Sequence of chain 1.C:
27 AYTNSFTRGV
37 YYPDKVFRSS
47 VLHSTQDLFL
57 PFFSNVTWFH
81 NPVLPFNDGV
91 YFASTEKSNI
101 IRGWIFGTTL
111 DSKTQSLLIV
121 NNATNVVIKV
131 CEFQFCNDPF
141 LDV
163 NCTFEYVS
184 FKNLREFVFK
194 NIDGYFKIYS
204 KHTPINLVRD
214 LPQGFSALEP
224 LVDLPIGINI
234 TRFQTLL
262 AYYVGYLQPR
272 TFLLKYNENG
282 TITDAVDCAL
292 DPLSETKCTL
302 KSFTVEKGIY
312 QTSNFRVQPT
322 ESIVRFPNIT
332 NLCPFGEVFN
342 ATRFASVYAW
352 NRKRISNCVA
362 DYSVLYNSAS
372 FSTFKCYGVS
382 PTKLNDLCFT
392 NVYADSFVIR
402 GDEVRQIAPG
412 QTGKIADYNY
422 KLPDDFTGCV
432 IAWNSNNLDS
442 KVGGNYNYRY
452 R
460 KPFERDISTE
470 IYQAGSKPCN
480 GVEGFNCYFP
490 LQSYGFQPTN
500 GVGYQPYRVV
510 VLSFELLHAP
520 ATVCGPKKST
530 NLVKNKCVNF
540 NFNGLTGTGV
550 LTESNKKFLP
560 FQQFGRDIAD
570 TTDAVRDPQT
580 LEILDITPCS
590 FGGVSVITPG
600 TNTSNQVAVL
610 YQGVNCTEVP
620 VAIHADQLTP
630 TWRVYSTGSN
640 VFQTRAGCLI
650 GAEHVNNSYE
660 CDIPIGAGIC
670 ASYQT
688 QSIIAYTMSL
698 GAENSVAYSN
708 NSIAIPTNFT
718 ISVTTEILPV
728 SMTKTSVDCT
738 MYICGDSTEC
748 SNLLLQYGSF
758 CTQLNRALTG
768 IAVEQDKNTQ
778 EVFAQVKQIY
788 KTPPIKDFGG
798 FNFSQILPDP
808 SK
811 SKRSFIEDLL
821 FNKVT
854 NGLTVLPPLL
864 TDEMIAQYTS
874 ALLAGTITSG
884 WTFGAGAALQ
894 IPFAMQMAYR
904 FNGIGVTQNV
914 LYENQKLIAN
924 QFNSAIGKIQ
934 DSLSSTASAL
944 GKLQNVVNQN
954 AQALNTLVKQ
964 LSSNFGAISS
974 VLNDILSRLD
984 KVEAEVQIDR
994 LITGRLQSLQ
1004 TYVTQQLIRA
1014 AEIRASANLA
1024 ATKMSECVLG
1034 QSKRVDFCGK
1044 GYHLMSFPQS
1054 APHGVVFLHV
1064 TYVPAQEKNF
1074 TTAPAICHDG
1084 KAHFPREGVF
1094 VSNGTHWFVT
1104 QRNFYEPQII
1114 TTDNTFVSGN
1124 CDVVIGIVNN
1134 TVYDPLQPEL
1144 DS

A protein and the small-molecule ligand that binds it are described below.
Small molecule (SMILES): CC(=O)N[C@@H]1[C@@H](O)[C@H](O)[C@@H](CO)O[C@H]1O

Binding-site contacts:
Ligand atom O7 contacts residue ASN601 of chain 1.C at 3.3 Å (h-bond).
Ligand atom C8 contacts residue ASN601 of chain 1.C at 3.7 Å.
Ligand atom C1 contacts residue ASN601 of chain 1.C at 1.5 Å.
Ligand atom C7 contacts residue ASN601 of chain 1.C at 3.4 Å.
Ligand atom C3 contacts residue ASN601 of chain 1.C at 3.9 Å.
Ligand atom C1 contacts residue THR602 of chain 1.C at 3.9 Å.
Ligand atom C5 contacts residue ASN601 of chain 1.C at 3.7 Å.
Ligand atom N2 contacts residue ASN601 of chain 1.C at 3.0 Å (h-bond).
Ligand atom O5 contacts residue THR602 of chain 1.C at 4.4 Å.
Ligand atom C2 contacts residue ASN601 of chain 1.C at 2.6 Å.
Ligand atom C4 contacts residue ASN601 of chain 1.C at 4.3 Å.
Ligand atom O5 contacts residue ASN601 of chain 1.C at 2.3 Å (h-bond).